Sequence of chain 11.C:
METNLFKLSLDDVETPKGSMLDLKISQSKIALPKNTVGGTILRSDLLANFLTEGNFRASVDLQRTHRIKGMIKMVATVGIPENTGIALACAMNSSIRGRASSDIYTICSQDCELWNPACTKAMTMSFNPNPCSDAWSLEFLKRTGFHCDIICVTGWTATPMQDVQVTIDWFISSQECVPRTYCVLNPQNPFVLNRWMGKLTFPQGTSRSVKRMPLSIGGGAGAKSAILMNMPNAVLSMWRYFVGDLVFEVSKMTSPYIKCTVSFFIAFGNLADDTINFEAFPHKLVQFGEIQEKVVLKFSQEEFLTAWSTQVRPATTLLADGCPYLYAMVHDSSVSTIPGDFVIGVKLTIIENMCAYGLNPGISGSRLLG

Binding-site contacts:
Ligand atom C1' contacts residue ARG180 of chain 11.C at 3.7 Å.
Ligand atom N6 contacts residue THR349 of chain 11.C at 3.9 Å.
Ligand atom O4' contacts residue THR124 of chain 11.C at 4.3 Å.
Ligand atom O2' contacts residue ARG180 of chain 11.C at 3.9 Å.
Ligand atom C1' contacts residue PRO190 of chain 11.C at 3.9 Å (hydrophobic).
Ligand atom C4 contacts residue VAL192 of chain 11.C at 3.9 Å (hydrophobic).
Ligand atom O3' contacts residue SER126 of chain 11.C at 3.3 Å.
Ligand atom N9 contacts residue PRO190 of chain 11.C at 4.1 Å.
Ligand atom N1 contacts residue VAL192 of chain 11.C at 4.0 Å.
Ligand atom O2' contacts residue THR124 of chain 11.C at 4.1 Å.
Ligand atom C5' contacts residue THR124 of chain 11.C at 3.5 Å.
Ligand atom O4' contacts residue PRO190 of chain 11.C at 3.2 Å.
Ligand atom OP1 contacts residue SER126 of chain 11.C at 2.8 Å (h-bond).
Ligand atom C5' contacts residue SER126 of chain 11.C at 3.9 Å.
Ligand atom C4' contacts residue THR124 of chain 11.C at 3.6 Å.
Ligand atom C5 contacts residue ILE350 of chain 11.C at 3.6 Å (hydrophobic).
Ligand atom O3' contacts residue THR124 of chain 11.C at 4.2 Å.
Ligand atom C6 contacts residue ILE350 of chain 11.C at 3.8 Å (hydrophobic).
Ligand atom C4' contacts residue SER126 of chain 11.C at 3.4 Å.
Ligand atom O4' contacts residue SER126 of chain 11.C at 4.3 Å.
Ligand atom C4' contacts residue PRO190 of chain 11.C at 4.3 Å (hydrophobic).
Ligand atom N7 contacts residue ILE350 of chain 11.C at 3.8 Å.
Ligand atom O4' contacts residue ARG180 of chain 11.C at 4.0 Å.
Ligand atom C2 contacts residue ARG180 of chain 11.C at 3.6 Å.
Ligand atom C4 contacts residue ILE350 of chain 11.C at 4.2 Å (hydrophobic).
Ligand atom N3 contacts residue VAL192 of chain 11.C at 3.4 Å.
Ligand atom C3' contacts residue SER126 of chain 11.C at 4.3 Å.
Ligand atom O2' contacts residue SER126 of chain 11.C at 3.6 Å (h-bond).
Ligand atom OP1 contacts residue THR124 of chain 11.C at 3.8 Å.
Ligand atom O2 contacts residue GLU113 of chain 11.C at 4.2 Å.
Ligand atom P contacts residue SER126 of chain 11.C at 3.7 Å.
Ligand atom N6 contacts residue ILE350 of chain 11.C at 4.0 Å.
Ligand atom N3 contacts residue ARG180 of chain 11.C at 4.0 Å.
Ligand atom O3' contacts residue MET125 of chain 11.C at 4.3 Å.
Ligand atom O2' contacts residue MET125 of chain 11.C at 3.6 Å.
Ligand atom OP1 contacts residue LYS73 of chain 11.C at 4.1 Å.
Ligand atom C2 contacts residue VAL192 of chain 11.C at 3.7 Å (hydrophobic).
Ligand atom OP1 contacts residue THR124 of chain 11.C at 4.0 Å.
Ligand atom C8 contacts residue ILE350 of chain 11.C at 4.1 Å (hydrophobic).
Ligand atom C8 contacts residue PRO190 of chain 11.C at 4.2 Å (hydrophobic).

This small molecule binds to this protein.
Small molecule (SMILES): Nc1ccn([C@@H]2O[C@H](CO[P](=O)(O)O[C@H]3[C@@H](O)[C@H](n4ccc(=O)[nH]c4=O)O[C@@H]3CO[P](=O)(O)O[C@H]3[C@@H](O)[C@H](n4ccc(N)nc4=O)O[C@@H]3CO[P](=O)(O)O[C@H]3[C@@H](O)[C@H](n4ccc(=O)[nH]c4=O)O[C@@H]3CO[P](=O)(O)O[C@H]3[C@@H](O)[C@H](n4cnc5c(=O)nc(N)[nH]c54)O[C@@H]3CO[P](=O)(O)O[C@H]3[C@@H](O)[C@H](n4cnc5c(N)ncnc54)O[C@@H]3CO)[C@@H](O)[C@H]2O)c(=O)n1